Binding-site contacts:
Ligand atom C8 contacts residue LEU192 of chain 30.E at 3.7 Å (hydrophobic).
Ligand atom O6 contacts residue ASN200 of chain 30.E at 3.0 Å (h-bond).
Ligand atom C4 contacts residue ASN200 of chain 30.E at 3.8 Å.
Ligand atom C6 contacts residue LEU199 of chain 30.E at 4.1 Å (hydrophobic).
Ligand atom O7 contacts residue LYS203 of chain 30.E at 4.0 Å.
Ligand atom C7 contacts residue ASN200 of chain 30.E at 3.6 Å.
Ligand atom O5 contacts residue SER197 of chain 30.E at 4.0 Å.
Ligand atom N2 contacts residue LEU192 of chain 30.E at 3.5 Å.
Ligand atom C5 contacts residue ASN200 of chain 30.E at 3.3 Å.
Ligand atom C1 contacts residue ASN200 of chain 30.E at 1.4 Å.
Ligand atom C6 contacts residue SER197 of chain 30.E at 4.3 Å.
Ligand atom C1 contacts residue LEU192 of chain 30.E at 3.9 Å (hydrophobic).
Ligand atom C2 contacts residue LEU192 of chain 30.E at 4.3 Å (hydrophobic).
Ligand atom C7 contacts residue LEU192 of chain 30.E at 3.8 Å (hydrophobic).
Ligand atom C8 contacts residue VAL205 of chain 30.E at 3.7 Å (hydrophobic).
Ligand atom C6 contacts residue ASN200 of chain 30.E at 3.3 Å.
Ligand atom O7 contacts residue ASN200 of chain 30.E at 3.3 Å (h-bond).
Ligand atom O5 contacts residue ASN200 of chain 30.E at 2.5 Å (h-bond).
Ligand atom C2 contacts residue ASN200 of chain 30.E at 2.5 Å.
Ligand atom C5 contacts residue SER197 of chain 30.E at 4.2 Å.
Ligand atom C3 contacts residue ASN200 of chain 30.E at 3.7 Å.
Ligand atom N2 contacts residue ASN200 of chain 30.E at 3.3 Å (h-bond).

Sequence of chain 30.E:
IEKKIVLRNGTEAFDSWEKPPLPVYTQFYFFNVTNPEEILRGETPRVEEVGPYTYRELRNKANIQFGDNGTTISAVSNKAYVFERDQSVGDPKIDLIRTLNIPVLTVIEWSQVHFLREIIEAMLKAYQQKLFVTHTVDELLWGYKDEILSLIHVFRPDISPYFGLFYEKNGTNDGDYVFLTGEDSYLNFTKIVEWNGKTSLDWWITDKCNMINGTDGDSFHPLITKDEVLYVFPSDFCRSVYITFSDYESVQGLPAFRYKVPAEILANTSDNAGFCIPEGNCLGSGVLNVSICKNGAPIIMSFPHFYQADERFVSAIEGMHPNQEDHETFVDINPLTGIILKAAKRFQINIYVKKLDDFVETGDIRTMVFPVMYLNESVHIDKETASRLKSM

This small molecule binds to this protein.
Small molecule (SMILES): CC(=O)N[C@@H]1[C@@H](O)[C@H](O)[C@@H](CO)O[C@H]1O